Sequence of chain 1.B:
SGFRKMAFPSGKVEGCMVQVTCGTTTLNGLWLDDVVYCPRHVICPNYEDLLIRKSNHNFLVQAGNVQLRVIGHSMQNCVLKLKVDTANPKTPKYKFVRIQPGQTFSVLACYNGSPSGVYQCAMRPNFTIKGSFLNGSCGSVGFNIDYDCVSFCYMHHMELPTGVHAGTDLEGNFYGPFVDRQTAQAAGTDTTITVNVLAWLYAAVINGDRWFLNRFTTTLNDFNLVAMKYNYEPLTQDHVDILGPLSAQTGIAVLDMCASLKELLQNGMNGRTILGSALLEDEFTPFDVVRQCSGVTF

This small molecule binds to this protein.
Small molecule (SMILES): N#CC1CN(S(=O)(=O)N2Cc3ccc(Cl)cc3[C@H](C(=O)Nc3cncc4ccccc34)C2)C1

Sequence of chain 1.A:
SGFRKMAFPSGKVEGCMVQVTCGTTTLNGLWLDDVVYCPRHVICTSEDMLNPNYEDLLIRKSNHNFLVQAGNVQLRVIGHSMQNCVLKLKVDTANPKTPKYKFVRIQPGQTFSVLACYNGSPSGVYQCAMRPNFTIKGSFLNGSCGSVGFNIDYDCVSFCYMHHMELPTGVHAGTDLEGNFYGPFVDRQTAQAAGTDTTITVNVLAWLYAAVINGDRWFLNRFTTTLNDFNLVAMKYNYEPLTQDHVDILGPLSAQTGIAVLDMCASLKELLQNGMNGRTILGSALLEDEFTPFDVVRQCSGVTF

Binding-site contacts:
Ligand atom N2 contacts residue PHE140 of chain 1.B at 3.9 Å.
Ligand atom N2 contacts residue GLU166 of chain 1.B at 3.7 Å.
Ligand atom C10 contacts residue LEU141 of chain 1.B at 3.6 Å (hydrophobic).
Ligand atom C1 contacts residue ARG188 of chain 1.B at 3.8 Å.
Ligand atom C9 contacts residue GLU166 of chain 1.B at 3.6 Å.
Ligand atom C2 contacts residue GLN189 of chain 1.B at 4.0 Å.
Ligand atom C12 contacts residue PHE140 of chain 1.B at 3.7 Å (hydrophobic).
Ligand atom O contacts residue GLU166 of chain 1.B at 3.0 Å (salt-bridge).
Ligand atom C12 contacts residue GLU166 of chain 1.B at 3.5 Å.
Ligand atom C contacts residue MET165 of chain 1.B at 3.6 Å (hydrophobic).
Ligand atom C12 contacts residue ASN142 of chain 1.B at 3.7 Å.
Ligand atom N1 contacts residue CYS145 of chain 1.B at 3.9 Å.
Ligand atom N4 contacts residue GLU166 of chain 1.B at 3.1 Å (salt-bridge).
Ligand atom C9 contacts residue HIS163 of chain 1.B at 3.3 Å.
Ligand atom C20 contacts residue GLU166 of chain 1.B at 3.8 Å.
Ligand atom CL contacts residue MET165 of chain 1.B at 3.8 Å.
Ligand atom C11 contacts residue GLU166 of chain 1.B at 3.8 Å.
Ligand atom N2 contacts residue SER144 of chain 1.B at 3.6 Å.
Ligand atom CL contacts residue ASP187 of chain 1.B at 3.5 Å.
Ligand atom C11 contacts residue LEU141 of chain 1.B at 3.8 Å (hydrophobic).
Ligand atom C21 contacts residue GLU166 of chain 1.B at 3.5 Å.
Ligand atom N2 contacts residue HIS163 of chain 1.B at 2.8 Å (h-bond).
Ligand atom C22 contacts residue GLU166 of chain 1.B at 3.1 Å.
Ligand atom C18 contacts residue HIS164 of chain 1.B at 3.4 Å.
Ligand atom C13 contacts residue ASN142 of chain 1.B at 3.9 Å.
Ligand atom C2 contacts residue ARG188 of chain 1.B at 3.9 Å.
Ligand atom C10 contacts residue PHE140 of chain 1.B at 3.5 Å (hydrophobic).
Ligand atom C9 contacts residue MET165 of chain 1.B at 3.9 Å (hydrophobic).
Ligand atom C18 contacts residue MET165 of chain 1.B at 3.6 Å (hydrophobic).
Ligand atom N4 contacts residue PRO168 of chain 1.B at 3.2 Å (h-bond).
Ligand atom CL contacts residue HIS164 of chain 1.B at 3.6 Å.
Ligand atom O contacts residue MET165 of chain 1.B at 3.3 Å.
Ligand atom O1 contacts residue GLN189 of chain 1.B at 3.6 Å.
Ligand atom N4 contacts residue LEU167 of chain 1.B at 3.2 Å.
Ligand atom C11 contacts residue ASN142 of chain 1.B at 3.9 Å.
Ligand atom C contacts residue HIS164 of chain 1.B at 3.9 Å.
Ligand atom C12 contacts residue LEU141 of chain 1.B at 3.7 Å (hydrophobic).
Ligand atom C4 contacts residue GLN189 of chain 1.B at 3.7 Å.
Ligand atom C10 contacts residue GLU166 of chain 1.B at 3.5 Å.
Ligand atom CL contacts residue HIS41 of chain 1.B at 3.4 Å.